Binding-site contacts:
Ligand atom C21 contacts residue ALA477 of chain 2.A at 4.0 Å (hydrophobic).
Ligand atom C10 contacts residue TRP337 of chain 2.A at 3.7 Å (hydrophobic).
Ligand atom N9 contacts residue MET470 of chain 2.A at 3.6 Å.
Ligand atom C21 contacts residue ALA366 of chain 2.A at 3.8 Å (hydrophobic).
Ligand atom C5 contacts residue ILE376 of chain 2.A at 3.9 Å (hydrophobic).
Ligand atom C20 contacts residue TRP474 of chain 2.A at 4.1 Å (hydrophobic).
Ligand atom C7 contacts residue GLN385 of chain 2.A at 3.5 Å.
Ligand atom O11 contacts residue ASN473 of chain 2.A at 2.8 Å (h-bond).
Ligand atom C6 contacts residue GLN385 of chain 2.A at 3.8 Å.
Ligand atom C23 contacts residue ALA366 of chain 2.A at 4.3 Å (hydrophobic).
Ligand atom C1 contacts residue TRP337 of chain 2.A at 4.1 Å (hydrophobic).
Ligand atom C17 contacts residue ILE364 of chain 2.A at 4.1 Å (hydrophobic).
Ligand atom C8 contacts residue ILE376 of chain 2.A at 4.1 Å (hydrophobic).
Ligand atom C10 contacts residue ASN473 of chain 2.A at 3.9 Å.
Ligand atom N9 contacts residue TRP337 of chain 2.A at 3.6 Å.
Ligand atom C21 contacts residue TYR344 of chain 2.A at 4.0 Å (hydrophobic).
Ligand atom C10 contacts residue MET470 of chain 2.A at 4.0 Å (hydrophobic).
Ligand atom C7 contacts residue ILE376 of chain 2.A at 3.7 Å (hydrophobic).
Ligand atom C18 contacts residue MET470 of chain 2.A at 3.8 Å (hydrophobic).
Ligand atom C1 contacts residue MET340 of chain 2.A at 4.2 Å (hydrophobic).
Ligand atom O11 contacts residue TRP337 of chain 2.A at 3.7 Å.
Ligand atom O11 contacts residue ASN469 of chain 2.A at 3.9 Å.
Ligand atom C19 contacts residue TRP474 of chain 2.A at 4.3 Å (hydrophobic).
Ligand atom C18 contacts residue ASN473 of chain 2.A at 4.1 Å.
Ligand atom C18 contacts residue PRO372 of chain 2.A at 4.3 Å (hydrophobic).
Ligand atom C19 contacts residue PRO372 of chain 2.A at 4.3 Å (hydrophobic).
Ligand atom C23 contacts residue PRO372 of chain 2.A at 4.4 Å (hydrophobic).
Ligand atom C13 contacts residue PHE382 of chain 2.A at 3.5 Å (hydrophobic).
Ligand atom C22 contacts residue ILE364 of chain 2.A at 4.3 Å (hydrophobic).
Ligand atom O11 contacts residue MET470 of chain 2.A at 3.4 Å.
Ligand atom N14 contacts residue PHE382 of chain 2.A at 3.6 Å.
Ligand atom C22 contacts residue TRP474 of chain 2.A at 4.1 Å (hydrophobic).
Ligand atom N14 contacts residue MET504 of chain 2.A at 4.2 Å.
Ligand atom C22 contacts residue ALA366 of chain 2.A at 3.4 Å (hydrophobic).
Ligand atom C8 contacts residue MET470 of chain 2.A at 4.4 Å (hydrophobic).
Ligand atom C12 contacts residue ILE376 of chain 2.A at 4.2 Å (hydrophobic).
Ligand atom C18 contacts residue TRP474 of chain 2.A at 4.4 Å (hydrophobic).
Ligand atom C23 contacts residue TRP474 of chain 2.A at 4.0 Å (hydrophobic).
Ligand atom C6 contacts residue ILE376 of chain 2.A at 3.5 Å (hydrophobic).
Ligand atom C24 contacts residue PRO372 of chain 2.A at 3.6 Å (hydrophobic).

Sequence of chain 2.A:
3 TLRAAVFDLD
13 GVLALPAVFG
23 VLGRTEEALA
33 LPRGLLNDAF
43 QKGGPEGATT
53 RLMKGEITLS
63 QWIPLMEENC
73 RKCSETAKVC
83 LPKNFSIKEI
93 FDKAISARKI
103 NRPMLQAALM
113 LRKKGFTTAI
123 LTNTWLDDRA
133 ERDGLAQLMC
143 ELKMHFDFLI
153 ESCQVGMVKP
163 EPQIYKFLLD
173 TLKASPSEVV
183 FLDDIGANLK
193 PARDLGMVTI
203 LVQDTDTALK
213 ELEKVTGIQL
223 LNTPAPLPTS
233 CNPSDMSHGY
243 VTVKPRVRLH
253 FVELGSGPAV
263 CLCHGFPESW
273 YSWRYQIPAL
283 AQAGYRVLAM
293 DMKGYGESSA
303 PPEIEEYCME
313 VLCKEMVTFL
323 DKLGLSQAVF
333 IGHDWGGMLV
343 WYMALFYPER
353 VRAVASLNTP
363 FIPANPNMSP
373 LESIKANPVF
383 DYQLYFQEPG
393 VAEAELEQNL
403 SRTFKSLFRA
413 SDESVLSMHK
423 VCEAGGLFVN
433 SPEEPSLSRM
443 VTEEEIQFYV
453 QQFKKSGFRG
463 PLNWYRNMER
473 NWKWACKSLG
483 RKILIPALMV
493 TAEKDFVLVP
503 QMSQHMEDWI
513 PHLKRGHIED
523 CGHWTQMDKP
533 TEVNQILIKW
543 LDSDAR

The protein below binds the small molecule below.
Small molecule (SMILES): Cn1cc(-c2ccc3c(c2)[C@@](C)(Cc2ccccc2)C(=O)N3)cn1